The small molecule below binds the protein below.
Small molecule (SMILES): CC(=O)N[C@@H]1[C@@H](O)[C@H](O)[C@@H](CO)O[C@H]1O

Sequence of chain 1.F:
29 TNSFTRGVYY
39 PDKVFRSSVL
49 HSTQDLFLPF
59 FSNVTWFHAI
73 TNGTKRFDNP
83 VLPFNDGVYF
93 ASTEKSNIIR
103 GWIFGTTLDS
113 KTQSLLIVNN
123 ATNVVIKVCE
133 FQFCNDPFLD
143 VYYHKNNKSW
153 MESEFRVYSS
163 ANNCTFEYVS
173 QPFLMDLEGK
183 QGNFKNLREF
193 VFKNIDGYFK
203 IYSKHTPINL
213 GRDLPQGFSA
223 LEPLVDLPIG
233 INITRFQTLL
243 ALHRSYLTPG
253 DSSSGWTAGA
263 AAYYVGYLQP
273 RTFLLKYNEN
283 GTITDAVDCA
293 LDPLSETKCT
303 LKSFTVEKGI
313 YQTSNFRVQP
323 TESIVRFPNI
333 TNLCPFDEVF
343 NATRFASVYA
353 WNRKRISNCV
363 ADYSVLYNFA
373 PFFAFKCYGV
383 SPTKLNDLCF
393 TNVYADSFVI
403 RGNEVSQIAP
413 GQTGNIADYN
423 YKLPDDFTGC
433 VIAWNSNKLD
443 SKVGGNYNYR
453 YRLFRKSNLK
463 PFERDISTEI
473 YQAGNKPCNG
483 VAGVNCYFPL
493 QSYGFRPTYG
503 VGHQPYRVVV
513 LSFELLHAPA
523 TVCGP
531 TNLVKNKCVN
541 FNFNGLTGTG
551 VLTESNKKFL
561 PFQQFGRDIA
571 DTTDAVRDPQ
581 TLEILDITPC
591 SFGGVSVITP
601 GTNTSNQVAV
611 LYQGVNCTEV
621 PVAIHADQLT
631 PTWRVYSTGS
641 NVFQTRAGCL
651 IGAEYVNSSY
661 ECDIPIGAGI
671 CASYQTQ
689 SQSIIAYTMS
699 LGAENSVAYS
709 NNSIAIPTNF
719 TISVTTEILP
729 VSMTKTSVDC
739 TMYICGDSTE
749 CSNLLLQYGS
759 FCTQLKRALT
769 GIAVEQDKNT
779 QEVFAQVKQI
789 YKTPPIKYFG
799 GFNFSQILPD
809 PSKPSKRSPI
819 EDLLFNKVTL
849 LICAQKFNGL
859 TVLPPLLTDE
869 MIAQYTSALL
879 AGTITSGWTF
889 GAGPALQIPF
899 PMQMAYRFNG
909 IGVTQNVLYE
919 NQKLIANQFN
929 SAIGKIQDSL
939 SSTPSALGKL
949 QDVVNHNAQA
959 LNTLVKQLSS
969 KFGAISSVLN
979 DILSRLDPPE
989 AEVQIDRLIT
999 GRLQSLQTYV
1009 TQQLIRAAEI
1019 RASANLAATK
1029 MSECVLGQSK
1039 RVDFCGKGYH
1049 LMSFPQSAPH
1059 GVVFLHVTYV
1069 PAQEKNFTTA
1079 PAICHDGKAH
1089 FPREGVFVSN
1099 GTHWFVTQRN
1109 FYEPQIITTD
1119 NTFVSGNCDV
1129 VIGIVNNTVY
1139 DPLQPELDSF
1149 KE

Binding-site contacts:
Ligand atom N2 contacts residue ASN280 of chain 1.F at 3.9 Å.
Ligand atom N2 contacts residue ASN282 of chain 1.F at 2.9 Å (h-bond).
Ligand atom C6 contacts residue GLU281 of chain 1.F at 4.2 Å.
Ligand atom O7 contacts residue ASN282 of chain 1.F at 3.4 Å (h-bond).
Ligand atom C8 contacts residue ASN282 of chain 1.F at 3.7 Å.
Ligand atom O6 contacts residue GLU281 of chain 1.F at 4.3 Å.
Ligand atom O5 contacts residue GLU281 of chain 1.F at 3.0 Å (salt-bridge).
Ligand atom C5 contacts residue ASN282 of chain 1.F at 3.7 Å.
Ligand atom C5 contacts residue GLU281 of chain 1.F at 4.1 Å.
Ligand atom C7 contacts residue ASN280 of chain 1.F at 3.6 Å.
Ligand atom O5 contacts residue ASN282 of chain 1.F at 2.4 Å (h-bond).
Ligand atom C3 contacts residue ASN282 of chain 1.F at 3.7 Å.
Ligand atom O7 contacts residue THR284 of chain 1.F at 4.1 Å.
Ligand atom C1 contacts residue ASN282 of chain 1.F at 1.4 Å.
Ligand atom C1 contacts residue GLU281 of chain 1.F at 3.5 Å.
Ligand atom C4 contacts residue ASN282 of chain 1.F at 4.1 Å.
Ligand atom O6 contacts residue ASN282 of chain 1.F at 4.0 Å.
Ligand atom C1 contacts residue ASN280 of chain 1.F at 3.9 Å.
Ligand atom C7 contacts residue ASN282 of chain 1.F at 3.1 Å.
Ligand atom O7 contacts residue ASN280 of chain 1.F at 2.8 Å (h-bond).
Ligand atom C2 contacts residue ASN282 of chain 1.F at 2.4 Å.